The small molecule below binds the protein below.
Small molecule (SMILES): CC[C@H](C)[C@H](NC(=O)[C@H](CC(N)=O)NC(=O)[C@H](CC(C)C)NC(=O)[C@H](CO)NC(=O)CNC(=O)[C@@H](N)CO)C(=O)NCC(=O)N[C@@H](CO)C(=O)N[C@@H](CC(C)C)C(=O)N[C@H](C=O)CCCCN

Sequence of chain 23.A:
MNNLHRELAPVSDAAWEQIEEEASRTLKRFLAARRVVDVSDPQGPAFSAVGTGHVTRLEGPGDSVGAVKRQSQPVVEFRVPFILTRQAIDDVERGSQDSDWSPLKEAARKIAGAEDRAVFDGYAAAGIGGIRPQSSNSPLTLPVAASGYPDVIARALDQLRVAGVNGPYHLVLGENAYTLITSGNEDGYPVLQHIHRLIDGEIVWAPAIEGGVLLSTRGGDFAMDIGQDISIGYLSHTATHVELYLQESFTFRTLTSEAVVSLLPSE

Binding-site contacts:
Ligand atom CA contacts residue ASP229 of chain 23.A at 3.8 Å.
Ligand atom CA contacts residue ASP229 of chain 23.A at 3.6 Å.
Ligand atom CD2 contacts residue SER24 of chain 23.A at 3.5 Å.
Ligand atom N contacts residue ARG34 of chain 23.A at 3.9 Å.
Ligand atom O contacts residue ASN2 of chain 23.A at 3.8 Å.
Ligand atom CE contacts residue VAL37 of chain 23.A at 3.7 Å (hydrophobic).
Ligand atom C contacts residue ASP229 of chain 23.A at 3.8 Å.
Ligand atom CD1 contacts residue LEU27 of chain 23.A at 3.8 Å (hydrophobic).
Ligand atom O contacts residue ILE232 of chain 23.A at 3.6 Å (h-bond).
Ligand atom NZ contacts residue THR217 of chain 23.A at 3.8 Å.
Ligand atom CG contacts residue ARG35 of chain 23.A at 3.1 Å.
Ligand atom O contacts residue SER231 of chain 23.A at 3.2 Å.
Ligand atom CA contacts residue ARG35 of chain 23.A at 3.8 Å.
Ligand atom OG contacts residue ASP229 of chain 23.A at 3.6 Å.
Ligand atom N contacts residue ASP229 of chain 23.A at 2.8 Å (salt-bridge).
Ligand atom CE contacts residue VAL36 of chain 23.A at 3.7 Å (hydrophobic).
Ligand atom CD2 contacts residue GLU20 of chain 23.A at 3.6 Å.
Ligand atom CB contacts residue ARG35 of chain 23.A at 3.4 Å.
Ligand atom N contacts residue ILE230 of chain 23.A at 3.1 Å (h-bond).
Ligand atom N contacts residue ASP229 of chain 23.A at 3.2 Å (salt-bridge).
Ligand atom CD1 contacts residue LEU27 of chain 23.A at 3.6 Å (hydrophobic).
Ligand atom CE contacts residue ARG35 of chain 23.A at 3.8 Å.
Ligand atom C contacts residue SER231 of chain 23.A at 3.8 Å.
Ligand atom O contacts residue ARG6 of chain 23.A at 3.4 Å (salt-bridge).
Ligand atom CB contacts residue ILE230 of chain 23.A at 3.6 Å (hydrophobic).
Ligand atom CA contacts residue SER231 of chain 23.A at 3.6 Å.
Ligand atom CA contacts residue ARG6 of chain 23.A at 3.7 Å.
Ligand atom N contacts residue ARG34 of chain 23.A at 3.4 Å (salt-bridge).
Ligand atom CG contacts residue ILE230 of chain 23.A at 3.6 Å (hydrophobic).
Ligand atom OG contacts residue ARG34 of chain 23.A at 3.7 Å.
Ligand atom CD1 contacts residue LEU31 of chain 23.A at 3.6 Å (hydrophobic).
Ligand atom CB contacts residue SER24 of chain 23.A at 3.8 Å.
Ligand atom O contacts residue ARG34 of chain 23.A at 2.8 Å (salt-bridge).
Ligand atom N contacts residue ARG34 of chain 23.A at 3.7 Å.
Ligand atom CG2 contacts residue LEU31 of chain 23.A at 3.8 Å (hydrophobic).
Ligand atom CB contacts residue VAL39 of chain 23.A at 3.8 Å (hydrophobic).
Ligand atom C contacts residue ARG34 of chain 23.A at 3.7 Å.
Ligand atom O contacts residue LEU4 of chain 23.A at 3.7 Å.
Ligand atom CD1 contacts residue LYS28 of chain 23.A at 3.4 Å.
Ligand atom CD1 contacts residue ILE230 of chain 23.A at 3.5 Å (hydrophobic).